Binding-site contacts:
Ligand atom C5 contacts residue LEU151 of chain 32.B at 4.1 Å (hydrophobic).
Ligand atom O5 contacts residue SER89 of chain 32.B at 4.1 Å.
Ligand atom O7 contacts residue ASP85 of chain 32.B at 4.3 Å.
Ligand atom C1 contacts residue SER89 of chain 32.B at 4.5 Å.
Ligand atom C2 contacts residue ASN87 of chain 32.B at 2.4 Å.
Ligand atom O5 contacts residue ASN87 of chain 32.B at 2.3 Å (h-bond).
Ligand atom N2 contacts residue ASN87 of chain 32.B at 2.9 Å (h-bond).
Ligand atom C4 contacts residue ASN87 of chain 32.B at 4.2 Å.
Ligand atom O6 contacts residue LEU151 of chain 32.B at 3.4 Å.
Ligand atom C5 contacts residue SER89 of chain 32.B at 4.3 Å.
Ligand atom O7 contacts residue ASN87 of chain 32.B at 3.9 Å.
Ligand atom C5 contacts residue ASN87 of chain 32.B at 3.7 Å.
Ligand atom C1 contacts residue ASN87 of chain 32.B at 1.4 Å.
Ligand atom C6 contacts residue LEU151 of chain 32.B at 3.8 Å (hydrophobic).
Ligand atom C4 contacts residue LEU151 of chain 32.B at 4.4 Å (hydrophobic).
Ligand atom C7 contacts residue ASN87 of chain 32.B at 3.6 Å.
Ligand atom O4 contacts residue LEU151 of chain 32.B at 3.7 Å.
Ligand atom O5 contacts residue SER79 of chain 32.B at 4.4 Å.
Ligand atom C3 contacts residue ASN87 of chain 32.B at 3.7 Å.

Sequence of chain 32.B:
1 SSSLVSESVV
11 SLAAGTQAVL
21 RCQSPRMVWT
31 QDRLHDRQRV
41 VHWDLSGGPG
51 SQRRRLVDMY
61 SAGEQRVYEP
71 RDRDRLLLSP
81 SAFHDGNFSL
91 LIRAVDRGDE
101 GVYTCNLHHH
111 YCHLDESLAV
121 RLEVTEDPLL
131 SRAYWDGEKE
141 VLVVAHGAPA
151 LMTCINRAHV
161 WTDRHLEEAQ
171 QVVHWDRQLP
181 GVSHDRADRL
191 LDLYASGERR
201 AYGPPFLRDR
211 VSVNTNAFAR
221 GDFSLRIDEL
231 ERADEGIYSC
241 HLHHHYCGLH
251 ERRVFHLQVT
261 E

This small molecule binds to this protein.
Small molecule (SMILES): CC(=O)N[C@@H]1[C@@H](O)[C@H](O)[C@@H](CO)O[C@H]1O